Sequence of chain 1.D:
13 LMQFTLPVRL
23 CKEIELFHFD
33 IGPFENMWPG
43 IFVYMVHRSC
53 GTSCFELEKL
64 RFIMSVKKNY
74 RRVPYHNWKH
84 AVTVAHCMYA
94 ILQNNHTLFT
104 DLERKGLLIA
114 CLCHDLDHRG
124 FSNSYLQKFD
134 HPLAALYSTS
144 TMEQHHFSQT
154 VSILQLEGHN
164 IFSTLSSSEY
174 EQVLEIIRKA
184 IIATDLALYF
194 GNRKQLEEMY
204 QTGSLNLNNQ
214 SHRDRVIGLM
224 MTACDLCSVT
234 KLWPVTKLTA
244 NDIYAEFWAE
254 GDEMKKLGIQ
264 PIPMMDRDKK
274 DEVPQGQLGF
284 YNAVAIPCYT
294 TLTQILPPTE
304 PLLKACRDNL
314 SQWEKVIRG

This small molecule binds to this protein.
Small molecule (SMILES): Cc1nc(OCc2nc(-c3ccccc3)cn2C)c2ncn(C)c2n1

Binding-site contacts:
Ligand atom C20 contacts residue MET267 of chain 1.D at 3.4 Å (hydrophobic).
Ligand atom C6 contacts residue PHE283 of chain 1.D at 3.5 Å (hydrophobic).
Ligand atom C19 contacts residue MET267 of chain 1.D at 3.5 Å (hydrophobic).
Ligand atom C12 contacts residue TYR247 of chain 1.D at 3.6 Å (hydrophobic).
Ligand atom N10 contacts residue PHE250 of chain 1.D at 3.7 Å.
Ligand atom C1 contacts residue PHE283 of chain 1.D at 3.5 Å (hydrophobic).
Ligand atom C19 contacts residue GLY279 of chain 1.D at 3.3 Å.
Ligand atom N4 contacts residue PHE283 of chain 1.D at 3.6 Å.
Ligand atom C25 contacts residue GLN280 of chain 1.D at 3.6 Å.
Ligand atom C13 contacts residue MET267 of chain 1.D at 3.5 Å (hydrophobic).
Ligand atom C11 contacts residue LEU229 of chain 1.D at 3.2 Å (hydrophobic).
Ligand atom N17 contacts residue MET267 of chain 1.D at 3.6 Å.
Ligand atom C22 contacts residue GLU275 of chain 1.D at 3.4 Å.
Ligand atom C16 contacts residue GLY279 of chain 1.D at 3.3 Å.
Ligand atom C16 contacts residue TYR247 of chain 1.D at 3.6 Å (hydrophobic).
Ligand atom C24 contacts residue MET267 of chain 1.D at 3.7 Å (hydrophobic).
Ligand atom N4 contacts residue GLN280 of chain 1.D at 3.3 Å (h-bond).
Ligand atom C20 contacts residue TYR247 of chain 1.D at 3.5 Å (hydrophobic).
Ligand atom C12 contacts residue PHE283 of chain 1.D at 3.7 Å (hydrophobic).
Ligand atom C3 contacts residue PHE283 of chain 1.D at 3.7 Å (hydrophobic).
Ligand atom C15 contacts residue MET267 of chain 1.D at 3.7 Å (hydrophobic).
Ligand atom C15 contacts residue GLY279 of chain 1.D at 3.5 Å.
Ligand atom C16 contacts residue MET267 of chain 1.D at 3.4 Å (hydrophobic).
Ligand atom N17 contacts residue TYR247 of chain 1.D at 2.6 Å (h-bond).
Ligand atom O5 contacts residue PHE250 of chain 1.D at 3.7 Å.
Ligand atom C21 contacts residue GLU275 of chain 1.D at 3.7 Å.
Ligand atom N17 contacts residue GLY279 of chain 1.D at 3.7 Å.
Ligand atom C21 contacts residue VAL276 of chain 1.D at 3.7 Å (hydrophobic).
Ligand atom C23 contacts residue PRO266 of chain 1.D at 3.6 Å (hydrophobic).
Ligand atom C13 contacts residue GLY279 of chain 1.D at 3.7 Å.
Ligand atom C23 contacts residue MET267 of chain 1.D at 3.7 Å (hydrophobic).
Ligand atom N10 contacts residue PHE283 of chain 1.D at 3.6 Å.
Ligand atom N14 contacts residue MET267 of chain 1.D at 3.4 Å (h-bond).
Ligand atom N2 contacts residue PHE283 of chain 1.D at 3.6 Å.
Ligand atom O5 contacts residue PHE283 of chain 1.D at 3.6 Å.
Ligand atom C7 contacts residue PHE283 of chain 1.D at 3.4 Å (hydrophobic).
Ligand atom C24 contacts residue GLY279 of chain 1.D at 3.6 Å.
Ligand atom C13 contacts residue TYR247 of chain 1.D at 3.5 Å (hydrophobic).
Ligand atom N14 contacts residue GLY279 of chain 1.D at 3.6 Å (h-bond).
Ligand atom C12 contacts residue GLN280 of chain 1.D at 3.2 Å.